Binding-site contacts:
Ligand atom C1 contacts residue ASN75 of chain 1.A at 1.4 Å.
Ligand atom C5 contacts residue PHE114 of chain 1.A at 3.8 Å (hydrophobic).
Ligand atom O6 contacts residue GLU113 of chain 1.A at 3.0 Å (salt-bridge).
Ligand atom O5 contacts residue ASN75 of chain 1.A at 2.3 Å (h-bond).
Ligand atom O5 contacts residue PHE114 of chain 1.A at 4.0 Å.
Ligand atom C6 contacts residue ILE115 of chain 1.A at 4.4 Å (hydrophobic).
Ligand atom O6 contacts residue ILE115 of chain 1.A at 4.0 Å.
Ligand atom C8 contacts residue GLN74 of chain 1.A at 3.3 Å.
Ligand atom C4 contacts residue ASN75 of chain 1.A at 4.2 Å.
Ligand atom C6 contacts residue GLU113 of chain 1.A at 4.5 Å.
Ligand atom C3 contacts residue PHE114 of chain 1.A at 4.3 Å (hydrophobic).
Ligand atom C5 contacts residue ASN75 of chain 1.A at 3.6 Å.
Ligand atom O7 contacts residue ASN75 of chain 1.A at 3.1 Å (h-bond).
Ligand atom O4 contacts residue PHE114 of chain 1.A at 4.5 Å.
Ligand atom N2 contacts residue ASN75 of chain 1.A at 2.9 Å (h-bond).
Ligand atom C2 contacts residue ASN75 of chain 1.A at 2.5 Å.
Ligand atom C1 contacts residue PHE114 of chain 1.A at 3.9 Å (hydrophobic).
Ligand atom C7 contacts residue ASN75 of chain 1.A at 3.2 Å.
Ligand atom C3 contacts residue ASN75 of chain 1.A at 3.8 Å.
Ligand atom C4 contacts residue PHE114 of chain 1.A at 4.4 Å (hydrophobic).
Ligand atom C8 contacts residue ASN75 of chain 1.A at 4.4 Å.

A protein and the small-molecule ligand that binds it are described below.
Small molecule (SMILES): CC(=O)N[C@@H]1[C@@H](O)[C@H](O)[C@@H](CO)O[C@H]1O

Sequence of chain 1.A:
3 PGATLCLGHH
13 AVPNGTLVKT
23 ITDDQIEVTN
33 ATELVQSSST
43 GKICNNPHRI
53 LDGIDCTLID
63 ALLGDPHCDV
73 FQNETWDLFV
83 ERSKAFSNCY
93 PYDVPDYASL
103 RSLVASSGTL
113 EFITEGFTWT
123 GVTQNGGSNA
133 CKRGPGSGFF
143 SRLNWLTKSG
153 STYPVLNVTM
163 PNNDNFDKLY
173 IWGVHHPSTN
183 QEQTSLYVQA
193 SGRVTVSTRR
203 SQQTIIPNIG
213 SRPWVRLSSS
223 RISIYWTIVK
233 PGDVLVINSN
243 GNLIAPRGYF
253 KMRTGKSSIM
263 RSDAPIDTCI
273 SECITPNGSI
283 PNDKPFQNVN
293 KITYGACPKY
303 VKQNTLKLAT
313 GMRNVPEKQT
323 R